Sequence of chain 1.A:
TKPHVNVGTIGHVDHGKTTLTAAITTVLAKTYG

Binding-site contacts:
Ligand atom O1 contacts residue GDP1 of chain 1.N at 3.9 Å.
Ligand atom C10 contacts residue SER7 of chain 1.B at 3.5 Å.
Ligand atom C12 contacts residue THR18 of chain 1.A at 3.4 Å.
Ligand atom C1C contacts residue GDP1 of chain 1.N at 3.8 Å.
Ligand atom C8 contacts residue PRO24 of chain 1.B at 4.1 Å (hydrophobic).
Ligand atom C7 contacts residue SER7 of chain 1.B at 4.1 Å.
Ligand atom C10 contacts residue PRO24 of chain 1.B at 3.4 Å (hydrophobic).
Ligand atom O1C contacts residue THR18 of chain 1.A at 4.0 Å.
Ligand atom O11 contacts residue ASP22 of chain 1.B at 3.6 Å (salt-bridge).
Ligand atom O11 contacts residue THR18 of chain 1.A at 2.6 Å (h-bond).
Ligand atom O12 contacts residue THR18 of chain 1.A at 2.7 Å (h-bond).
Ligand atom C9 contacts residue PRO24 of chain 1.B at 3.4 Å (hydrophobic).
Ligand atom C10 contacts residue ASP22 of chain 1.B at 3.6 Å.
Ligand atom C11 contacts residue THR18 of chain 1.A at 3.5 Å.
Ligand atom C1A contacts residue SER7 of chain 1.B at 4.2 Å.
Ligand atom C10 contacts residue CYS23 of chain 1.B at 3.8 Å (hydrophobic).
Ligand atom C8 contacts residue SER7 of chain 1.B at 3.4 Å.
Ligand atom O10 contacts residue PRO24 of chain 1.B at 3.1 Å (h-bond).
Ligand atom O10 contacts residue SER7 of chain 1.B at 3.9 Å.
Ligand atom C1B contacts residue THR18 of chain 1.A at 3.7 Å.
Ligand atom C12 contacts residue GDP1 of chain 1.N at 4.2 Å.
Ligand atom O11 contacts residue MG1 of chain 1.M at 2.4 Å.
Ligand atom O11 contacts residue PRO24 of chain 1.B at 3.5 Å.
Ligand atom O1C contacts residue GDP1 of chain 1.N at 2.6 Å (h-bond).
Ligand atom C12 contacts residue MG1 of chain 1.M at 3.3 Å.
Ligand atom O11 contacts residue CYS23 of chain 1.B at 3.7 Å.
Ligand atom C8 contacts residue THR6 of chain 1.B at 3.6 Å.
Ligand atom C1A contacts residue PRO24 of chain 1.B at 3.8 Å (hydrophobic).
Ligand atom C11 contacts residue MG1 of chain 1.M at 3.5 Å.
Ligand atom C11 contacts residue PRO24 of chain 1.B at 3.9 Å (hydrophobic).
Ligand atom C9 contacts residue THR6 of chain 1.B at 3.5 Å.
Ligand atom O6 contacts residue PRO24 of chain 1.B at 4.1 Å.
Ligand atom O10 contacts residue CYS23 of chain 1.B at 2.9 Å.
Ligand atom C1 contacts residue GDP1 of chain 1.N at 4.0 Å.
Ligand atom O12 contacts residue GDP1 of chain 1.N at 2.9 Å (h-bond).
Ligand atom C9 contacts residue SER7 of chain 1.B at 3.0 Å.
Ligand atom O10 contacts residue ASP22 of chain 1.B at 2.8 Å (salt-bridge).
Ligand atom C1B contacts residue MG1 of chain 1.M at 3.8 Å.
Ligand atom C9 contacts residue ASP22 of chain 1.B at 3.5 Å.
Ligand atom O12 contacts residue MG1 of chain 1.M at 2.1 Å.

Sequence of chain 1.B:
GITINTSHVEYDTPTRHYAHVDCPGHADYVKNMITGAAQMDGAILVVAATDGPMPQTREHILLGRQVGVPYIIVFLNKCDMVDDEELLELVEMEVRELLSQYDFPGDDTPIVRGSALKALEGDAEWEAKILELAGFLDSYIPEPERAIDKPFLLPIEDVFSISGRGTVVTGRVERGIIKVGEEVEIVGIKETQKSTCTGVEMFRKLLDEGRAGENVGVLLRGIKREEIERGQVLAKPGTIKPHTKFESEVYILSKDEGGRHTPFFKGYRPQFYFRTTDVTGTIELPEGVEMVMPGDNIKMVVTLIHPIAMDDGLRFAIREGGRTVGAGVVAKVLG

The small molecule below binds the protein below.
Small molecule (SMILES): CN(C)C1C(O)=C(C(N)=O)C(=O)[C@@]2(O)C(O)=C3C(=O)c4c(O)cccc4[C@@](C)(O)[C@H]3C[C@@H]12